Binding-site contacts:
Ligand atom N1 contacts residue MET76 of chain 1.A at 3.8 Å.
Ligand atom N6 contacts residue PHE98 of chain 1.A at 3.7 Å.
Ligand atom O2A contacts residue GLY9 of chain 1.A at 3.3 Å.
Ligand atom N3 contacts residue PRO32 of chain 1.A at 3.4 Å.
Ligand atom C1' contacts residue ASP31 of chain 1.A at 3.4 Å.
Ligand atom O1D contacts residue ARG10 of chain 1.A at 3.1 Å.
Ligand atom O2' contacts residue PHE33 of chain 1.A at 3.4 Å.
Ligand atom C2' contacts residue ASP31 of chain 1.A at 3.5 Å.
Ligand atom O5' contacts residue GLY9 of chain 1.A at 3.4 Å.
Ligand atom C1D contacts residue GLU313 of chain 1.A at 3.7 Å.
Ligand atom C2 contacts residue ASN6 of chain 1.A at 3.3 Å.
Ligand atom O1D contacts residue GLU313 of chain 1.A at 3.7 Å.
Ligand atom O1D contacts residue VAL184 of chain 1.C at 3.8 Å.
Ligand atom C3D contacts residue SO41 of chain 1.F at 3.6 Å.
Ligand atom C3' contacts residue ASP31 of chain 1.A at 3.7 Å.
Ligand atom O3' contacts residue ASP31 of chain 1.A at 3.0 Å (salt-bridge).
Ligand atom O2B contacts residue GLY9 of chain 1.A at 3.2 Å.
Ligand atom N1 contacts residue PRO32 of chain 1.A at 3.8 Å.
Ligand atom O2D contacts residue THR178 of chain 1.A at 2.7 Å.
Ligand atom O1D contacts residue ALA179 of chain 1.A at 3.2 Å.
Ligand atom O2' contacts residue ASP31 of chain 1.A at 2.7 Å (salt-bridge).
Ligand atom N6 contacts residue MET76 of chain 1.A at 3.0 Å (h-bond).
Ligand atom O2D contacts residue ALA179 of chain 1.A at 3.4 Å (h-bond).
Ligand atom O2B contacts residue ARG10 of chain 1.A at 3.1 Å (salt-bridge).
Ligand atom O4D contacts residue ARG10 of chain 1.A at 3.2 Å.
Ligand atom O3' contacts residue ILE34 of chain 1.A at 3.6 Å.
Ligand atom C2D contacts residue SO41 of chain 1.F at 3.7 Å.
Ligand atom O2D contacts residue SO41 of chain 1.F at 3.5 Å (h-bond).
Ligand atom O1B contacts residue SER94 of chain 1.A at 3.5 Å (h-bond).
Ligand atom O3' contacts residue PHE8 of chain 1.A at 3.6 Å.
Ligand atom C2D contacts residue ALA179 of chain 1.A at 3.6 Å (hydrophobic).
Ligand atom O5D contacts residue ARG10 of chain 1.A at 3.7 Å.
Ligand atom O2B contacts residue ILE11 of chain 1.A at 3.2 Å (h-bond).
Ligand atom N7 contacts residue PHE33 of chain 1.A at 3.8 Å.
Ligand atom C2 contacts residue THR95 of chain 1.A at 3.7 Å.
Ligand atom O5D contacts residue ILE11 of chain 1.A at 3.6 Å.
Ligand atom O2A contacts residue ARG10 of chain 1.A at 3.6 Å.
Ligand atom O3' contacts residue GLY9 of chain 1.A at 3.7 Å.
Ligand atom N3 contacts residue THR95 of chain 1.A at 3.6 Å.
Ligand atom C2 contacts residue PRO32 of chain 1.A at 3.3 Å (hydrophobic).

The protein below binds the small molecule below.
Small molecule (SMILES): Nc1ncnc2c1ncn2[C@@H]1O[C@H](CO[P](=O)(O)O[P](=O)(O)OC[C@H]2O[C@@H](O)[C@H](O)[C@@H]2O)[C@@H](O)[C@H]1O

Sequence of chain 1.A:
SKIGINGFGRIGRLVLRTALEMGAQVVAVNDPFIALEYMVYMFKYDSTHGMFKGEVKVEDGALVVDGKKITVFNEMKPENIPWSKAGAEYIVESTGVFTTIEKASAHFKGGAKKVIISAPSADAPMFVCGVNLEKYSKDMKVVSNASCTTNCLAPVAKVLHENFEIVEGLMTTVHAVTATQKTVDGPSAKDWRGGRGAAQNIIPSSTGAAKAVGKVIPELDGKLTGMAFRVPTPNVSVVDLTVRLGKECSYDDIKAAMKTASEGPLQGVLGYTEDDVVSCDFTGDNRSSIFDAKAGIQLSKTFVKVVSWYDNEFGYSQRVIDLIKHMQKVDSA

Sequence of chain 1.C:
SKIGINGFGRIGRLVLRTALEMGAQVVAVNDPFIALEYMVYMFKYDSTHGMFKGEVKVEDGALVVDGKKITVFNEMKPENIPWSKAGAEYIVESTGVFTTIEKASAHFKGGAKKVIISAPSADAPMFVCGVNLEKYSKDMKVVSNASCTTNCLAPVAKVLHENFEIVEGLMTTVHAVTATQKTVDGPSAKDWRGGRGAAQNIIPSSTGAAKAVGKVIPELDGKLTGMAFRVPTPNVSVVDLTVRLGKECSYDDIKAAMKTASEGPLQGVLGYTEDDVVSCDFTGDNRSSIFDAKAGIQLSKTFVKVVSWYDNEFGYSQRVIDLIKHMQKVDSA